Sequence of chain 1.A:
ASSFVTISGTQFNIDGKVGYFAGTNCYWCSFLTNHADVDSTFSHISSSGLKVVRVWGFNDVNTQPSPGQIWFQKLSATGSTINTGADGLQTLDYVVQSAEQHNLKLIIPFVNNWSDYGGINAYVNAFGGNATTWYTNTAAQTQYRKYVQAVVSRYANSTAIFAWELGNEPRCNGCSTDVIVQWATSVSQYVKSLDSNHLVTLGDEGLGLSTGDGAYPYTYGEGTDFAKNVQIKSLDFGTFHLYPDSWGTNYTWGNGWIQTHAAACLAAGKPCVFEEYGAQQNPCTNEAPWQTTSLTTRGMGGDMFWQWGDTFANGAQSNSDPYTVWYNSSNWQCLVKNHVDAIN

A protein and the small-molecule ligand that binds it are described below.
Small molecule (SMILES): CC(=O)N[C@@H]1[C@@H](O)[C@H](O)[C@@H](CO)O[C@H]1O

Binding-site contacts:
Ligand atom C3 contacts residue ASN328 of chain 1.A at 4.1 Å.
Ligand atom C2 contacts residue ASN328 of chain 1.A at 2.8 Å.
Ligand atom C7 contacts residue TYR327 of chain 1.A at 4.2 Å (hydrophobic).
Ligand atom O5 contacts residue ASN328 of chain 1.A at 2.3 Å (h-bond).
Ligand atom C4 contacts residue ASN328 of chain 1.A at 4.4 Å.
Ligand atom C8 contacts residue TYR327 of chain 1.A at 3.8 Å (hydrophobic).
Ligand atom C7 contacts residue ASN328 of chain 1.A at 3.7 Å.
Ligand atom N2 contacts residue ASN328 of chain 1.A at 3.3 Å (h-bond).
Ligand atom C8 contacts residue HIS44 of chain 1.A at 3.7 Å.
Ligand atom C1 contacts residue TYR327 of chain 1.A at 4.4 Å (hydrophobic).
Ligand atom C1 contacts residue ASN328 of chain 1.A at 1.6 Å.
Ligand atom N2 contacts residue TYR327 of chain 1.A at 4.0 Å.
Ligand atom C5 contacts residue ASN328 of chain 1.A at 3.7 Å.
Ligand atom O7 contacts residue ASN328 of chain 1.A at 3.8 Å.